This small molecule binds to this protein.
Small molecule (SMILES): Nc1ncnc2c1ncn2[C@@H]1O[C@H](CO[P](=O)(O)O[P](=O)(O)NP(=O)(O)O)[C@@H](O)[C@H]1O

Binding-site contacts:
Ligand atom N1 contacts residue MET481 of chain 1.B at 3.5 Å.
Ligand atom C6 contacts residue MET481 of chain 1.B at 3.5 Å (hydrophobic).
Ligand atom N6 contacts residue MET481 of chain 1.B at 3.2 Å.
Ligand atom O2G contacts residue GLN426 of chain 1.A at 2.4 Å (h-bond).
Ligand atom PB contacts residue MG1 of chain 1.D at 3.4 Å.
Ligand atom O3G contacts residue GLU507 of chain 1.A at 3.0 Å (salt-bridge).
Ligand atom N3B contacts residue GLY381 of chain 1.A at 3.5 Å (h-bond).
Ligand atom O3' contacts residue GLU486 of chain 1.B at 3.5 Å (salt-bridge).
Ligand atom O2' contacts residue GLU486 of chain 1.B at 2.9 Å (salt-bridge).
Ligand atom O2G contacts residue MG1 of chain 1.D at 2.0 Å.
Ligand atom C3' contacts residue SER483 of chain 1.B at 3.5 Å.
Ligand atom C2' contacts residue GLU486 of chain 1.B at 3.7 Å.
Ligand atom C2 contacts residue HIS355 of chain 1.A at 3.5 Å.
Ligand atom N1 contacts residue TYR354 of chain 1.A at 3.5 Å.
Ligand atom O3' contacts residue ARG358 of chain 1.A at 2.6 Å (salt-bridge).
Ligand atom O2A contacts residue THR386 of chain 1.A at 2.9 Å (h-bond).
Ligand atom PG contacts residue MG1 of chain 1.D at 3.3 Å.
Ligand atom O1G contacts residue ALA511 of chain 1.B at 3.6 Å (h-bond).
Ligand atom O2' contacts residue SER483 of chain 1.B at 3.6 Å (h-bond).
Ligand atom N3 contacts residue MET481 of chain 1.B at 3.6 Å (h-bond).
Ligand atom C6 contacts residue TYR354 of chain 1.A at 3.7 Å (hydrophobic).
Ligand atom O1G contacts residue GLY484 of chain 1.B at 3.6 Å (h-bond).
Ligand atom O2A contacts residue SER385 of chain 1.A at 3.6 Å.
Ligand atom C5 contacts residue MET481 of chain 1.B at 3.2 Å (hydrophobic).
Ligand atom O1G contacts residue GLY485 of chain 1.B at 3.0 Å (h-bond).
Ligand atom O1B contacts residue LYS384 of chain 1.A at 3.1 Å (salt-bridge).
Ligand atom N1 contacts residue HIS355 of chain 1.A at 3.2 Å (h-bond).
Ligand atom O3G contacts residue HIS540 of chain 1.A at 2.8 Å (h-bond).
Ligand atom O3G contacts residue LYS384 of chain 1.A at 3.2 Å (salt-bridge).
Ligand atom PG contacts residue GLN426 of chain 1.A at 3.5 Å.
Ligand atom O2B contacts residue SER385 of chain 1.A at 2.9 Å (h-bond).
Ligand atom C5 contacts residue TYR354 of chain 1.A at 3.7 Å (hydrophobic).
Ligand atom O4' contacts residue ILE360 of chain 1.A at 3.5 Å.
Ligand atom C2' contacts residue SER483 of chain 1.B at 3.5 Å.
Ligand atom O3A contacts residue SER483 of chain 1.B at 3.7 Å.
Ligand atom N7 contacts residue MET481 of chain 1.B at 3.7 Å.
Ligand atom O2' contacts residue ILE482 of chain 1.B at 3.4 Å.
Ligand atom O2B contacts residue MG1 of chain 1.D at 2.0 Å.
Ligand atom O2G contacts residue GLU507 of chain 1.A at 3.6 Å (salt-bridge).
Ligand atom C4 contacts residue MET481 of chain 1.B at 3.3 Å (hydrophobic).

Sequence of chain 1.A:
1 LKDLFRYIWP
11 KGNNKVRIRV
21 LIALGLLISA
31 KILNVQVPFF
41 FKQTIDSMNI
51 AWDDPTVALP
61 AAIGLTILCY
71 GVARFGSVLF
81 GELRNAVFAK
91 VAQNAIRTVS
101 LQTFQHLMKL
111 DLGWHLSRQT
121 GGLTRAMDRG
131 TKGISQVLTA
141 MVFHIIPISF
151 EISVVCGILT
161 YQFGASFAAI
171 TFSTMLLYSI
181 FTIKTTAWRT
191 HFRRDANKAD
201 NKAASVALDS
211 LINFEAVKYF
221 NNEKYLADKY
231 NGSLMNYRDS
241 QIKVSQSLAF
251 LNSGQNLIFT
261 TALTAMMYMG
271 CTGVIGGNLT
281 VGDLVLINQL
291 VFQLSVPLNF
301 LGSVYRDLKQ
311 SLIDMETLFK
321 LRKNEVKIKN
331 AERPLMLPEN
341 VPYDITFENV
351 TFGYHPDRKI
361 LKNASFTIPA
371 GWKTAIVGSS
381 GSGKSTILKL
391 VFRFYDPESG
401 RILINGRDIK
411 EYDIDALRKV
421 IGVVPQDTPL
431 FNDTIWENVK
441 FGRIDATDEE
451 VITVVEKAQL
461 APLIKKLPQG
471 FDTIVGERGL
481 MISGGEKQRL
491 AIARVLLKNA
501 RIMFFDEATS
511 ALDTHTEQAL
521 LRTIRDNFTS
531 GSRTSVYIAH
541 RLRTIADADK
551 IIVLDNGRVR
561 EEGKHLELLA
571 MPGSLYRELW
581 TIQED

Sequence of chain 1.B:
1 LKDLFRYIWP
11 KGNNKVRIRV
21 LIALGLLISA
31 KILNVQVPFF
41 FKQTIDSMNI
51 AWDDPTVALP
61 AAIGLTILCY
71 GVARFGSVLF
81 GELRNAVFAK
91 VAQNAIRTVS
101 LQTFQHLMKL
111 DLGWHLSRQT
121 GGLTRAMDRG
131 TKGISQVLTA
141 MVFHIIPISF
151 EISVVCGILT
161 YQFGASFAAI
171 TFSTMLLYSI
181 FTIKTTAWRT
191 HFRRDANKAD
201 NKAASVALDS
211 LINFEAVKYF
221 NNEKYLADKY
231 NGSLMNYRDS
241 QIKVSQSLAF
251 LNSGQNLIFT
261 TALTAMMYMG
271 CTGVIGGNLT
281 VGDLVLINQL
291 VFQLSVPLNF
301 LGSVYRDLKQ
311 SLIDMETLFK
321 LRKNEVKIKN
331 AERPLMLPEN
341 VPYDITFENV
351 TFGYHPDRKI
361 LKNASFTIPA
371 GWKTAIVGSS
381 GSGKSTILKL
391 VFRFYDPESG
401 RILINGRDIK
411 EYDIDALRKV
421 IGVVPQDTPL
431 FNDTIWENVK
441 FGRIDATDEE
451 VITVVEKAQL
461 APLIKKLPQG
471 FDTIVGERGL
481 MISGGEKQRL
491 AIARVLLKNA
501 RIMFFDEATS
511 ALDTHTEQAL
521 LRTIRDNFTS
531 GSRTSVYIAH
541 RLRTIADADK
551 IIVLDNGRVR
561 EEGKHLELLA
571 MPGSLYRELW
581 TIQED